Sequence of chain 1.A:
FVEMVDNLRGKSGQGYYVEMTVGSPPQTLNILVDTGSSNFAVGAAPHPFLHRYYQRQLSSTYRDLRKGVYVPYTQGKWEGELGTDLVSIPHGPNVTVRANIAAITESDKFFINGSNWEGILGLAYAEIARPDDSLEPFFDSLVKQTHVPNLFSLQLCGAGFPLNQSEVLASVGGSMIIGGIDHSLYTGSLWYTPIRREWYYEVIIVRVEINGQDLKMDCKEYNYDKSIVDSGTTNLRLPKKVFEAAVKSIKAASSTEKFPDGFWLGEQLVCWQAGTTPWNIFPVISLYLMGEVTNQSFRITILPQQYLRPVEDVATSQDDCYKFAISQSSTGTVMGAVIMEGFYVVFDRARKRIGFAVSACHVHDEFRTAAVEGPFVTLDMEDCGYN

This protein binds this small molecule.
Small molecule (SMILES): [H]/N=C(\NCc1cc(C)c(NC(C)=O)c(Cl)c1)NC(=O)c1c(-c2ccc(OC)cc2)nsc1C

Binding-site contacts:
Ligand atom C05 contacts residue GLY249 of chain 1.A at 3.6 Å.
Ligand atom N27 contacts residue PHE127 of chain 1.A at 2.6 Å (h-bond).
Ligand atom N28 contacts residue TYR90 of chain 1.A at 3.6 Å.
Ligand atom C13 contacts residue PHE127 of chain 1.A at 3.6 Å (hydrophobic).
Ligand atom S32 contacts residue THR348 of chain 1.A at 3.3 Å (h-bond).
Ligand atom CL1 contacts residue GLY93 of chain 1.A at 3.6 Å.
Ligand atom CL1 contacts residue GLN92 of chain 1.A at 3.6 Å.
Ligand atom C20 contacts residue ILE245 of chain 1.A at 3.4 Å (hydrophobic).
Ligand atom C02 contacts residue GLN92 of chain 1.A at 3.4 Å.
Ligand atom O29 contacts residue TYR90 of chain 1.A at 3.4 Å.
Ligand atom C12 contacts residue GLN92 of chain 1.A at 3.6 Å.
Ligand atom C03 contacts residue ARG254 of chain 1.A at 3.5 Å.
Ligand atom C20 contacts residue TYR217 of chain 1.A at 3.3 Å (hydrophobic).
Ligand atom N25 contacts residue THR250 of chain 1.A at 3.3 Å (h-bond).
Ligand atom C18 contacts residue ASP51 of chain 1.A at 3.6 Å.
Ligand atom C12 contacts residue ARG254 of chain 1.A at 3.5 Å.
Ligand atom N24 contacts residue THR348 of chain 1.A at 3.0 Å (h-bond).
Ligand atom O31 contacts residue ARG254 of chain 1.A at 3.6 Å (salt-bridge).
Ligand atom C02 contacts residue THR250 of chain 1.A at 3.6 Å.
Ligand atom C21 contacts residue ILE129 of chain 1.A at 3.6 Å (hydrophobic).
Ligand atom C17 contacts residue PHE127 of chain 1.A at 3.6 Å (hydrophobic).
Ligand atom N24 contacts residue VAL351 of chain 1.A at 3.7 Å.
Ligand atom C18 contacts residue ASP247 of chain 1.A at 3.5 Å.
Ligand atom C21 contacts residue LYS126 of chain 1.A at 3.5 Å.
Ligand atom C11 contacts residue PHE127 of chain 1.A at 3.5 Å (hydrophobic).
Ligand atom N26 contacts residue ASP51 of chain 1.A at 2.4 Å (salt-bridge).
Ligand atom O29 contacts residue GLN92 of chain 1.A at 3.4 Å (h-bond).
Ligand atom C08 contacts residue ASP247 of chain 1.A at 3.5 Å.
Ligand atom N26 contacts residue ASP247 of chain 1.A at 2.9 Å (salt-bridge).
Ligand atom C23 contacts residue TYR90 of chain 1.A at 3.6 Å (hydrophobic).
Ligand atom C06 contacts residue TYR90 of chain 1.A at 3.7 Å (hydrophobic).
Ligand atom C16 contacts residue ASP247 of chain 1.A at 3.4 Å.
Ligand atom C15 contacts residue ASP247 of chain 1.A at 3.6 Å.
Ligand atom C04 contacts residue GLN92 of chain 1.A at 3.4 Å.
Ligand atom S32 contacts residue VAL351 of chain 1.A at 3.6 Å.
Ligand atom N25 contacts residue ASP247 of chain 1.A at 2.6 Å (salt-bridge).
Ligand atom C23 contacts residue ASP51 of chain 1.A at 3.6 Å.
Ligand atom N26 contacts residue GLY53 of chain 1.A at 3.5 Å.
Ligand atom C03 contacts residue GLN92 of chain 1.A at 3.6 Å.
Ligand atom C06 contacts residue GLN92 of chain 1.A at 3.6 Å.